Sequence of chain 28.D:
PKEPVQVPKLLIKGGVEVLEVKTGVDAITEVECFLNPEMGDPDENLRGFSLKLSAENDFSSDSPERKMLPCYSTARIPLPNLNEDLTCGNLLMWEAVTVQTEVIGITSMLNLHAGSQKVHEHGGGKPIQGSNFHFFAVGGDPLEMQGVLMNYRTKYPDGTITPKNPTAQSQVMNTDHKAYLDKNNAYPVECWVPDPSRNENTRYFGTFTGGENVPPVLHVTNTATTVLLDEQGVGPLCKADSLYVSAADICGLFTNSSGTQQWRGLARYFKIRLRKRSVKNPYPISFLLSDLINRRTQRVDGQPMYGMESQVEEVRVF

Sequence of chain 28.B:
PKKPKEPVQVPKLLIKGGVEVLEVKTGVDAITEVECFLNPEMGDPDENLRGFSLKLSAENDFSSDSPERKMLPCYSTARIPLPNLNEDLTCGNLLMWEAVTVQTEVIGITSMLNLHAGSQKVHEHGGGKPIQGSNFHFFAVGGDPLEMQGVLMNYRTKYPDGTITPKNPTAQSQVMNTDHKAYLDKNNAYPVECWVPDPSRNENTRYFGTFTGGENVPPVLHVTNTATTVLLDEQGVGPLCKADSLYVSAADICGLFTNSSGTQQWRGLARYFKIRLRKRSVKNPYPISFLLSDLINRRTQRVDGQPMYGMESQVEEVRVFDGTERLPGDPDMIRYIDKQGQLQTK

The protein below binds the small molecule below.
Small molecule (SMILES): CC(=O)N[C@H]1[C@H]([C@H](O)[C@H](O)CO)O[C@@](O[C@H](CO)[C@@H](O)[C@@H]2O[C@@H](C(=O)O)C[C@H](O)[C@H]2NC(C)=O)(C(=O)O)C[C@@H]1O

Sequence of chain 28.C:
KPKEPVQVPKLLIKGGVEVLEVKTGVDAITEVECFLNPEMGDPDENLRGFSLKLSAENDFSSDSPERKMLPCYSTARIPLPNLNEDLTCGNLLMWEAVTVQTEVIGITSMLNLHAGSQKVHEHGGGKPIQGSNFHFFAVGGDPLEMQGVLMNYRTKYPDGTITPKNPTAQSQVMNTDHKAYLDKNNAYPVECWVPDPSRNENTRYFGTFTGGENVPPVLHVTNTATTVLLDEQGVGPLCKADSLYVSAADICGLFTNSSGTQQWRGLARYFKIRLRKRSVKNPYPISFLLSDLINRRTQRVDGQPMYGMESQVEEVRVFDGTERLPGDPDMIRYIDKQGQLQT

Binding-site contacts:
Ligand atom C11 contacts residue PHE65 of chain 28.C at 3.4 Å (hydrophobic).
Ligand atom C5 contacts residue ASN272 of chain 28.C at 4.1 Å.
Ligand atom O9 contacts residue LYS68 of chain 28.C at 2.9 Å (salt-bridge).
Ligand atom O1B contacts residue THR276 of chain 28.C at 3.5 Å (h-bond).
Ligand atom N5 contacts residue GLN278 of chain 28.C at 3.7 Å.
Ligand atom O1A contacts residue LYS68 of chain 28.C at 2.8 Å.
Ligand atom C10 contacts residue ASN272 of chain 28.C at 3.9 Å.
Ligand atom C11 contacts residue GLN278 of chain 28.C at 3.5 Å.
Ligand atom O1B contacts residue LYS68 of chain 28.C at 3.9 Å.
Ligand atom C7 contacts residue GLN278 of chain 28.C at 3.8 Å.
Ligand atom C9 contacts residue LEU67 of chain 28.C at 4.1 Å (hydrophobic).
Ligand atom C11 contacts residue ASN272 of chain 28.C at 3.6 Å.
Ligand atom C11 contacts residue HIS138 of chain 28.B at 3.1 Å.
Ligand atom O9 contacts residue GLN278 of chain 28.C at 3.9 Å.
Ligand atom O1A contacts residue ASN272 of chain 28.C at 3.6 Å (h-bond).
Ligand atom C10 contacts residue PHE75 of chain 28.D at 4.1 Å (hydrophobic).
Ligand atom C1 contacts residue LYS68 of chain 28.C at 3.6 Å.
Ligand atom O8 contacts residue LYS68 of chain 28.C at 3.4 Å.
Ligand atom O7 contacts residue LEU62 of chain 28.C at 4.0 Å.
Ligand atom O10 contacts residue PHE75 of chain 28.D at 3.8 Å.
Ligand atom O8 contacts residue GLN278 of chain 28.C at 3.4 Å (h-bond).
Ligand atom C1 contacts residue THR276 of chain 28.C at 3.2 Å.
Ligand atom C11 contacts residue PHE270 of chain 28.C at 3.8 Å (hydrophobic).
Ligand atom O1A contacts residue THR276 of chain 28.C at 2.3 Å (h-bond).
Ligand atom C6 contacts residue LYS68 of chain 28.C at 4.2 Å.
Ligand atom C11 contacts residue THR276 of chain 28.C at 3.3 Å.
Ligand atom O9 contacts residue LEU67 of chain 28.C at 3.4 Å.
Ligand atom C10 contacts residue GLN278 of chain 28.C at 4.0 Å.
Ligand atom C11 contacts residue PHE75 of chain 28.D at 3.3 Å (hydrophobic).
Ligand atom C11 contacts residue SER274 of chain 28.C at 4.1 Å.
Ligand atom C9 contacts residue GLN278 of chain 28.C at 3.1 Å.
Ligand atom O8 contacts residue ASN272 of chain 28.C at 3.4 Å (h-bond).
Ligand atom C1 contacts residue SER274 of chain 28.C at 4.1 Å.
Ligand atom C6 contacts residue ASN272 of chain 28.C at 3.7 Å.
Ligand atom C8 contacts residue GLN278 of chain 28.C at 3.6 Å.
Ligand atom O8 contacts residue THR276 of chain 28.C at 3.6 Å.
Ligand atom C9 contacts residue LYS68 of chain 28.C at 3.8 Å.
Ligand atom N5 contacts residue ASN272 of chain 28.C at 3.2 Å (h-bond).
Ligand atom O1B contacts residue SER274 of chain 28.C at 2.9 Å (h-bond).
Ligand atom C1 contacts residue ASN272 of chain 28.C at 4.1 Å.